The protein below binds the small molecule below.
Small molecule (SMILES): CC(=O)N[C@H]1[C@H](O[C@H]2[C@H](O)[C@@H](NC(C)=O)CO[C@@H]2CO)O[C@H](CO)[C@@H](O[C@@H]2O[C@H](CO)[C@@H](O)[C@H](O)[C@@H]2O)[C@@H]1O

Binding-site contacts:
Ligand atom O5 contacts residue ARG255 of chain 1.E at 4.3 Å.
Ligand atom O3 contacts residue SER440 of chain 1.E at 4.2 Å.
Ligand atom C3 contacts residue SER441 of chain 1.E at 4.5 Å.
Ligand atom C7 contacts residue ASN378 of chain 1.E at 4.3 Å.
Ligand atom C5 contacts residue ASN265 of chain 1.E at 3.6 Å.
Ligand atom O5 contacts residue SER440 of chain 1.E at 4.4 Å.
Ligand atom O5 contacts residue ASN265 of chain 1.E at 2.3 Å (h-bond).
Ligand atom C6 contacts residue GLY380 of chain 1.E at 3.8 Å.
Ligand atom O3 contacts residue CYS439 of chain 1.E at 4.2 Å.
Ligand atom C8 contacts residue VAL257 of chain 1.E at 4.2 Å (hydrophobic).
Ligand atom C8 contacts residue PHE377 of chain 1.E at 4.3 Å (hydrophobic).
Ligand atom C3 contacts residue SER440 of chain 1.E at 3.3 Å.
Ligand atom C3 contacts residue ASN265 of chain 1.E at 3.8 Å.
Ligand atom C1 contacts residue ASN265 of chain 1.E at 1.4 Å.
Ligand atom C1 contacts residue SER440 of chain 1.E at 4.1 Å.
Ligand atom O6 contacts residue CYS379 of chain 1.E at 4.1 Å.
Ligand atom C4 contacts residue ASN265 of chain 1.E at 4.2 Å.
Ligand atom N2 contacts residue ASN265 of chain 1.E at 3.0 Å (h-bond).
Ligand atom O5 contacts residue CYS439 of chain 1.E at 4.4 Å.
Ligand atom O6 contacts residue GLY380 of chain 1.E at 3.0 Å (h-bond).
Ligand atom C7 contacts residue ASN265 of chain 1.E at 3.1 Å.
Ligand atom C8 contacts residue ASN265 of chain 1.E at 4.4 Å.
Ligand atom O6 contacts residue CYS439 of chain 1.E at 3.8 Å.
Ligand atom O6 contacts residue ASN265 of chain 1.E at 4.4 Å.
Ligand atom O4 contacts residue SER440 of chain 1.E at 3.5 Å (h-bond).
Ligand atom O7 contacts residue VAL257 of chain 1.E at 3.6 Å.
Ligand atom C1 contacts residue SER441 of chain 1.E at 3.8 Å.
Ligand atom N2 contacts residue SER441 of chain 1.E at 3.8 Å.
Ligand atom N2 contacts residue SER440 of chain 1.E at 4.5 Å.
Ligand atom C2 contacts residue SER440 of chain 1.E at 4.2 Å.
Ligand atom C2 contacts residue ASN265 of chain 1.E at 2.5 Å.
Ligand atom C7 contacts residue VAL257 of chain 1.E at 4.3 Å (hydrophobic).
Ligand atom C8 contacts residue LEU264 of chain 1.E at 3.7 Å (hydrophobic).
Ligand atom C8 contacts residue ASN378 of chain 1.E at 3.4 Å.
Ligand atom C4 contacts residue SER440 of chain 1.E at 3.6 Å.
Ligand atom C2 contacts residue SER441 of chain 1.E at 4.2 Å.
Ligand atom O7 contacts residue ASN265 of chain 1.E at 2.9 Å (h-bond).
Ligand atom C5 contacts residue SER440 of chain 1.E at 3.6 Å.

Sequence of chain 1.E:
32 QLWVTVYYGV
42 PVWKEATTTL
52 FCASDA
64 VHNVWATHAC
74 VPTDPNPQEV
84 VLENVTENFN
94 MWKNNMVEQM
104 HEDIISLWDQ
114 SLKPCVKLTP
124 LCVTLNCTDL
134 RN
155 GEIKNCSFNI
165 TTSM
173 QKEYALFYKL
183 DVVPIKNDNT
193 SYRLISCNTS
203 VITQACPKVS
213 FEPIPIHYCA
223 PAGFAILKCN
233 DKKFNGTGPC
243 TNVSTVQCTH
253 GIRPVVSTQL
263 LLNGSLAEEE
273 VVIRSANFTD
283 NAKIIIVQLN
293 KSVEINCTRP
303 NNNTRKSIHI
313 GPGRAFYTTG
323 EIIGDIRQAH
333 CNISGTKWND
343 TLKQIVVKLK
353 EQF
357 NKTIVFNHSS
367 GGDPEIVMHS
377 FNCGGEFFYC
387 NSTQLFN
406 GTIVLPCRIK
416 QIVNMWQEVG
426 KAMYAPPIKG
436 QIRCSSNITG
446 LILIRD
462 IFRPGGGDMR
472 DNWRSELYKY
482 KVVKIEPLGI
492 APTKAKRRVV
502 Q